Binding-site contacts:
Ligand atom O7 contacts residue ASN89 of chain 1.L at 2.4 Å (h-bond).
Ligand atom C1 contacts residue SER91 of chain 1.L at 3.9 Å.
Ligand atom C7 contacts residue ASN89 of chain 1.L at 3.1 Å.
Ligand atom C1 contacts residue ASN89 of chain 1.L at 3.3 Å.
Ligand atom C8 contacts residue ASN89 of chain 1.L at 3.6 Å.
Ligand atom C2 contacts residue ASN89 of chain 1.L at 4.1 Å.
Ligand atom O5 contacts residue ASN89 of chain 1.L at 4.3 Å.
Ligand atom N2 contacts residue ASN89 of chain 1.L at 3.8 Å.

Sequence of chain 1.L:
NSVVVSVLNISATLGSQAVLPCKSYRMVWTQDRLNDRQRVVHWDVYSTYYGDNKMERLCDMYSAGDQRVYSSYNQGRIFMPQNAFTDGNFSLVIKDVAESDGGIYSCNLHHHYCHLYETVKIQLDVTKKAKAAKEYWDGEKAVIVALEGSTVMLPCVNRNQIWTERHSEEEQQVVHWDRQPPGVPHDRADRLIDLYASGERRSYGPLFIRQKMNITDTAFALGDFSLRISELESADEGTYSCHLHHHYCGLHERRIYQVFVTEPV

The small molecule below binds the protein below.
Small molecule (SMILES): CC(=O)N[C@@H]1[C@@H](O)[C@H](O)[C@@H](CO)O[C@H]1O